This small molecule binds to this protein.
Small molecule (SMILES): CC(=O)N[C@H]1[C@H](O[C@H]2[C@H](O)[C@@H](NC(C)=O)CO[C@@H]2CO[C@@H]2O[C@@H](C)[C@@H](O)[C@@H](O)[C@@H]2O)O[C@H](CO)[C@@H](O)[C@@H]1O

Binding-site contacts:
Ligand atom C5 contacts residue ASN154 of chain 44.C at 3.6 Å.
Ligand atom O5 contacts residue ASN157 of chain 44.C at 4.2 Å.
Ligand atom C6 contacts residue THR156 of chain 44.C at 3.9 Å.
Ligand atom C2 contacts residue GLY150 of chain 44.C at 3.8 Å.
Ligand atom C1 contacts residue GLY150 of chain 44.C at 4.0 Å.
Ligand atom N2 contacts residue GLY150 of chain 44.C at 3.5 Å (h-bond).
Ligand atom O6 contacts residue MET151 of chain 44.C at 4.4 Å.
Ligand atom C1 contacts residue ASN154 of chain 44.C at 1.4 Å.
Ligand atom C2 contacts residue MET151 of chain 44.C at 4.3 Å (hydrophobic).
Ligand atom C1 contacts residue THR156 of chain 44.C at 4.2 Å.
Ligand atom C8 contacts residue THR156 of chain 44.C at 4.2 Å.
Ligand atom C5 contacts residue THR156 of chain 44.C at 3.8 Å.
Ligand atom O5 contacts residue THR156 of chain 44.C at 4.1 Å.
Ligand atom C6 contacts residue ASP161 of chain 44.C at 3.7 Å.
Ligand atom C6 contacts residue ASN157 of chain 44.C at 3.7 Å.
Ligand atom C7 contacts residue ASN154 of chain 44.C at 3.7 Å.
Ligand atom O7 contacts residue GLY150 of chain 44.C at 2.9 Å (h-bond).
Ligand atom C4 contacts residue ASN154 of chain 44.C at 4.2 Å.
Ligand atom C3 contacts residue MET151 of chain 44.C at 4.1 Å (hydrophobic).
Ligand atom C8 contacts residue GLY150 of chain 44.C at 3.7 Å.
Ligand atom C8 contacts residue ASN157 of chain 44.C at 3.3 Å.
Ligand atom N2 contacts residue ASN154 of chain 44.C at 2.9 Å (h-bond).
Ligand atom C5 contacts residue THR156 of chain 44.C at 4.1 Å.
Ligand atom O7 contacts residue ASN154 of chain 44.C at 4.0 Å.
Ligand atom C1 contacts residue MET151 of chain 44.C at 4.2 Å (hydrophobic).
Ligand atom O5 contacts residue THR156 of chain 44.C at 3.8 Å.
Ligand atom O7 contacts residue HIS148 of chain 44.C at 3.6 Å.
Ligand atom C3 contacts residue ASN154 of chain 44.C at 3.8 Å.
Ligand atom C2 contacts residue ASN154 of chain 44.C at 2.4 Å.
Ligand atom O5 contacts residue ASN154 of chain 44.C at 2.3 Å (h-bond).
Ligand atom C4 contacts residue MET151 of chain 44.C at 3.9 Å (hydrophobic).
Ligand atom C5 contacts residue MET151 of chain 44.C at 3.8 Å (hydrophobic).
Ligand atom C6 contacts residue THR156 of chain 44.C at 3.8 Å.
Ligand atom C7 contacts residue GLY150 of chain 44.C at 3.1 Å.
Ligand atom O5 contacts residue MET151 of chain 44.C at 3.9 Å.

Sequence of chain 44.C:
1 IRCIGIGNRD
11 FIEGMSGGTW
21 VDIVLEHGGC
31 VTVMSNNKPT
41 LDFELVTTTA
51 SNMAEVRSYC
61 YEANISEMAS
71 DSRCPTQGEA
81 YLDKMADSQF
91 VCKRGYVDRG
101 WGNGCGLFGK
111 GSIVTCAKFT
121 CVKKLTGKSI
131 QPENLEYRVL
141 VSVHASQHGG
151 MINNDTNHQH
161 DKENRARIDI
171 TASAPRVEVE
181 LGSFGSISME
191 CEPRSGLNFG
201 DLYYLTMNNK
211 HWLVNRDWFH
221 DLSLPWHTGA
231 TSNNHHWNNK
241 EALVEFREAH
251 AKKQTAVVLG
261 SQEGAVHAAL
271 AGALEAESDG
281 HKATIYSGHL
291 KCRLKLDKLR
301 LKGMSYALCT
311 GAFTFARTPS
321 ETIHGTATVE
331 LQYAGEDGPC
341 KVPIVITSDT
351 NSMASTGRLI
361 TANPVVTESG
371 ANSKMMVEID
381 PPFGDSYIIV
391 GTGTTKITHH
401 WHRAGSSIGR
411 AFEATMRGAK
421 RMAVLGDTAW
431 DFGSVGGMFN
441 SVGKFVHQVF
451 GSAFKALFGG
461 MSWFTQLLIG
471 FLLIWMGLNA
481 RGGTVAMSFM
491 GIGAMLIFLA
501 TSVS